Binding-site contacts:
Ligand atom C6 contacts residue VAL200 of chain 1.E at 4.2 Å (hydrophobic).
Ligand atom C6 contacts residue SER423 of chain 1.E at 4.2 Å.
Ligand atom N1 contacts residue VAL200 of chain 1.E at 3.9 Å.
Ligand atom C4 contacts residue PRO422 of chain 1.E at 4.2 Å (hydrophobic).
Ligand atom O5' contacts residue PHE420 of chain 1.E at 4.2 Å.
Ligand atom N7 contacts residue PRO201 of chain 1.E at 4.1 Å.
Ligand atom C5 contacts residue PRO422 of chain 1.E at 4.0 Å (hydrophobic).
Ligand atom C6 contacts residue PRO422 of chain 1.E at 3.4 Å (hydrophobic).
Ligand atom N3 contacts residue PRO422 of chain 1.E at 4.4 Å.
Ligand atom O5' contacts residue PRO422 of chain 1.E at 3.8 Å.
Ligand atom N6 contacts residue PRO422 of chain 1.E at 3.2 Å (h-bond).
Ligand atom N6 contacts residue SER423 of chain 1.E at 3.5 Å.
Ligand atom C2 contacts residue PRO201 of chain 1.E at 4.2 Å (hydrophobic).
Ligand atom C4 contacts residue PRO201 of chain 1.E at 3.9 Å (hydrophobic).
Ligand atom O5' contacts residue HIS421 of chain 1.E at 3.0 Å (h-bond).
Ligand atom C5' contacts residue HIS421 of chain 1.E at 3.7 Å.
Ligand atom O4' contacts residue HIS421 of chain 1.E at 4.2 Å.
Ligand atom C8 contacts residue PRO201 of chain 1.E at 3.9 Å (hydrophobic).
Ligand atom O1P contacts residue HIS419 of chain 1.E at 4.3 Å.
Ligand atom P contacts residue PHE420 of chain 1.E at 4.2 Å.
Ligand atom N7 contacts residue SER423 of chain 1.E at 4.0 Å.
Ligand atom C2 contacts residue VAL200 of chain 1.E at 4.4 Å (hydrophobic).
Ligand atom N9 contacts residue PRO201 of chain 1.E at 3.8 Å.
Ligand atom N9 contacts residue PRO422 of chain 1.E at 4.3 Å.
Ligand atom C6 contacts residue PRO201 of chain 1.E at 4.3 Å (hydrophobic).
Ligand atom N1 contacts residue PRO422 of chain 1.E at 3.6 Å.
Ligand atom N7 contacts residue HIS421 of chain 1.E at 4.0 Å.
Ligand atom N1 contacts residue GLY430 of chain 1.E at 2.9 Å (h-bond).
Ligand atom C5 contacts residue PRO201 of chain 1.E at 4.0 Å (hydrophobic).
Ligand atom N6 contacts residue PHE429 of chain 1.E at 4.1 Å.
Ligand atom N6 contacts residue PRO424 of chain 1.E at 4.1 Å.
Ligand atom O1P contacts residue HIS421 of chain 1.E at 4.1 Å.
Ligand atom N6 contacts residue GLY430 of chain 1.E at 3.0 Å (h-bond).
Ligand atom N3 contacts residue PRO201 of chain 1.E at 4.0 Å.
Ligand atom C3' contacts residue PRO422 of chain 1.E at 3.7 Å (hydrophobic).
Ligand atom P contacts residue HIS421 of chain 1.E at 3.6 Å.
Ligand atom C2 contacts residue GLY430 of chain 1.E at 3.6 Å.
Ligand atom C8 contacts residue HIS421 of chain 1.E at 3.8 Å.
Ligand atom C6 contacts residue GLY430 of chain 1.E at 3.9 Å.
Ligand atom C1' contacts residue PRO201 of chain 1.E at 4.3 Å (hydrophobic).

A small-molecule ligand and the protein it binds are described below.
Small molecule (SMILES): Nc1ncnc2c1ncn2[C@H]1C[C@H](O)[C@@H](COP(=O)(O)O)O1

Sequence of chain 1.E:
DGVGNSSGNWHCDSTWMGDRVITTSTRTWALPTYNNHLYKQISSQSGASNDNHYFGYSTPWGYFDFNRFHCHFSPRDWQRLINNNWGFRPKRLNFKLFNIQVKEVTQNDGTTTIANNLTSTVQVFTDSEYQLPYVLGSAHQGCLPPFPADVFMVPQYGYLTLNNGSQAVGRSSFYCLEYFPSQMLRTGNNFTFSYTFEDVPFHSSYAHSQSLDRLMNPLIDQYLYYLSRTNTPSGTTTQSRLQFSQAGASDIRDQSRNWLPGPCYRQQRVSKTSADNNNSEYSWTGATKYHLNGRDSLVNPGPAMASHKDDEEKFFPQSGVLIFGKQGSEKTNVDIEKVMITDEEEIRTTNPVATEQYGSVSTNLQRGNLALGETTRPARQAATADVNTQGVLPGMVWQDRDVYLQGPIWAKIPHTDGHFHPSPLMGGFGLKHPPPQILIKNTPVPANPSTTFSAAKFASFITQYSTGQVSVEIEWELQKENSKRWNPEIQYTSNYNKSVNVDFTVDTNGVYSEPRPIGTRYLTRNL